A small-molecule ligand and the protein it binds are described below.
Small molecule (SMILES): CC(=O)N[C@H]1[C@H](O[C@H]2[C@H](O)[C@@H](NC(C)=O)CO[C@@H]2CO)O[C@H](CO)[C@@H](O)[C@@H]1O

Sequence of chain 1.A:
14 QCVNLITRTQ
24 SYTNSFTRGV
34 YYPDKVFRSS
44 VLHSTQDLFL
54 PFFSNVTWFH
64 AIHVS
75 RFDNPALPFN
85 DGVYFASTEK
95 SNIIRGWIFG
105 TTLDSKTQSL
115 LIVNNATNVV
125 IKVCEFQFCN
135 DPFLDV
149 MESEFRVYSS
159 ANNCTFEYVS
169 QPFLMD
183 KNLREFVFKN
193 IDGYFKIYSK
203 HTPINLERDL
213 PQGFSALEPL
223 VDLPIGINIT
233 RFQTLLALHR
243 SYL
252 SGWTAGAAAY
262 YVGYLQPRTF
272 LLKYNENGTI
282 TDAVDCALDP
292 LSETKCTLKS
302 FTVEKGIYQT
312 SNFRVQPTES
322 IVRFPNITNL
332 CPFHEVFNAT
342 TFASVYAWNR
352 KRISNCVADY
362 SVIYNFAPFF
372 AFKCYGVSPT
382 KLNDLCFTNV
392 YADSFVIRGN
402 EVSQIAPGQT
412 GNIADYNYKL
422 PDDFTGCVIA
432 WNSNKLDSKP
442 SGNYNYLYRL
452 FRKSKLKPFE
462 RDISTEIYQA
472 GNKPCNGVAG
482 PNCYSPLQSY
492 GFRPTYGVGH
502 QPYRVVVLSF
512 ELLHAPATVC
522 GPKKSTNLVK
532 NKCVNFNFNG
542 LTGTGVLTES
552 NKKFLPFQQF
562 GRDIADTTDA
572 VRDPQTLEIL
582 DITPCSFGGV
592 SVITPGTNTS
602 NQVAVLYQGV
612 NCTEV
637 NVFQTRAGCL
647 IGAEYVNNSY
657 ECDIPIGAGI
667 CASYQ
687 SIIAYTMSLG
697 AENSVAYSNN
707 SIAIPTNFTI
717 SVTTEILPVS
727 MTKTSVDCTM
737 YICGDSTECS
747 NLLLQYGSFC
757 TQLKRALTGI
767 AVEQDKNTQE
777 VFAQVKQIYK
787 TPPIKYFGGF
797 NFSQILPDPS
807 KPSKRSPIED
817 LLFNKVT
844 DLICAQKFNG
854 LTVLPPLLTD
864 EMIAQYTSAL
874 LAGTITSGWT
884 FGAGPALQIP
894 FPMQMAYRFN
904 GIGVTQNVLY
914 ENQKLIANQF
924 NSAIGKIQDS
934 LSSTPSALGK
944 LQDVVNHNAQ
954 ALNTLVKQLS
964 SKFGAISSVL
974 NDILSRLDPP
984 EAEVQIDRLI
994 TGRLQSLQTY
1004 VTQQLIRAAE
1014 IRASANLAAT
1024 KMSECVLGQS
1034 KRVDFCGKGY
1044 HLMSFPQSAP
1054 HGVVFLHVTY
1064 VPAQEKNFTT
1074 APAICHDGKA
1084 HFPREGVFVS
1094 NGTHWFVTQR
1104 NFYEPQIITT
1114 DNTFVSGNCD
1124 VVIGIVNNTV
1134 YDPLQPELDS

Binding-site contacts:
Ligand atom O6 contacts residue SER799 of chain 1.A at 3.5 Å (h-bond).
Ligand atom C7 contacts residue ASN797 of chain 1.A at 3.6 Å.
Ligand atom C1 contacts residue SER799 of chain 1.A at 3.7 Å.
Ligand atom C3 contacts residue ASN797 of chain 1.A at 3.8 Å.
Ligand atom N2 contacts residue ASN797 of chain 1.A at 2.9 Å (h-bond).
Ligand atom O6 contacts residue GLN800 of chain 1.A at 3.0 Å (h-bond).
Ligand atom C5 contacts residue GLN800 of chain 1.A at 4.2 Å.
Ligand atom C5 contacts residue SER799 of chain 1.A at 3.4 Å.
Ligand atom C6 contacts residue SER799 of chain 1.A at 3.6 Å.
Ligand atom C5 contacts residue ASN797 of chain 1.A at 3.6 Å.
Ligand atom C6 contacts residue GLN800 of chain 1.A at 3.4 Å.
Ligand atom O5 contacts residue GLN800 of chain 1.A at 4.5 Å.
Ligand atom O5 contacts residue SER799 of chain 1.A at 3.3 Å (h-bond).
Ligand atom C4 contacts residue ASN797 of chain 1.A at 4.2 Å.
Ligand atom O5 contacts residue ASN797 of chain 1.A at 2.3 Å (h-bond).
Ligand atom O7 contacts residue ASN797 of chain 1.A at 3.9 Å.
Ligand atom C8 contacts residue GLN800 of chain 1.A at 4.5 Å.
Ligand atom O6 contacts residue ASN797 of chain 1.A at 4.5 Å.
Ligand atom C1 contacts residue ASN797 of chain 1.A at 1.4 Å.
Ligand atom C2 contacts residue ASN797 of chain 1.A at 2.5 Å.